Sequence of chain 4.A:
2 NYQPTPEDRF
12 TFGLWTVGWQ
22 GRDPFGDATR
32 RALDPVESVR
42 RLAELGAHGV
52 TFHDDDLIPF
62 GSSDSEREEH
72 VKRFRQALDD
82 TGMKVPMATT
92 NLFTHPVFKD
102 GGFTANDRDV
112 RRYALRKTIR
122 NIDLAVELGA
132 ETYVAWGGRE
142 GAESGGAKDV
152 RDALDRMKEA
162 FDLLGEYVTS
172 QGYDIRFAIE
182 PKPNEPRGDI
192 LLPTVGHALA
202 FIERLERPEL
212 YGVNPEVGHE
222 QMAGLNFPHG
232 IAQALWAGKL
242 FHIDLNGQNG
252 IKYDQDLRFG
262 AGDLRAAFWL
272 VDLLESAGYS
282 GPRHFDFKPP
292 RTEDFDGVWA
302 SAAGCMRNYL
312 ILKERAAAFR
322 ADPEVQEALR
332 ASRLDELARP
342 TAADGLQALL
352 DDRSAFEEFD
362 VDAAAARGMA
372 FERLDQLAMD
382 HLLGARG

The small molecule below binds the protein below.
Small molecule (SMILES): OC[C@H]1O[C@H](O)[C@H](O)[C@@H](O)[C@@H]1O

Sequence of chain 3.A:
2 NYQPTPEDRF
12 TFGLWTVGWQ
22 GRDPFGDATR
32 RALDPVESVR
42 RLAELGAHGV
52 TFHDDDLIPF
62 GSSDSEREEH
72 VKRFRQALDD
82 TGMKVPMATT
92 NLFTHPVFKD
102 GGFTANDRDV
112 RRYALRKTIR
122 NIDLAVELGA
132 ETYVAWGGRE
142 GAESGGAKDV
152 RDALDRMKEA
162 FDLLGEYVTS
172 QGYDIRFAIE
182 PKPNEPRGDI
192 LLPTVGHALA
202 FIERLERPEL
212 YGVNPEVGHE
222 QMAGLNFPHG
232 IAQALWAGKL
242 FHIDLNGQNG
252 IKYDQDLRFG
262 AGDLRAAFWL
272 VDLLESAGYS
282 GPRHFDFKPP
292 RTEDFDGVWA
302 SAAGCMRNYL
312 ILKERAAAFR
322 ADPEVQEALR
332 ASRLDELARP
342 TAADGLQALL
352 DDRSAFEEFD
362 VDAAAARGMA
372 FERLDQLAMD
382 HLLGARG

Binding-site contacts:
Ligand atom O3 contacts residue ASP287 of chain 4.A at 3.1 Å (salt-bridge).
Ligand atom O3 contacts residue GLU217 of chain 4.A at 3.2 Å (salt-bridge).
Ligand atom C6 contacts residue HIS54 of chain 4.A at 3.4 Å.
Ligand atom O1 contacts residue HIS54 of chain 4.A at 3.2 Å.
Ligand atom O6 contacts residue VAL135 of chain 4.A at 3.4 Å.
Ligand atom O6 contacts residue GLU181 of chain 4.A at 3.2 Å (salt-bridge).
Ligand atom O5 contacts residue HIS54 of chain 4.A at 2.8 Å (h-bond).
Ligand atom O3 contacts residue GLU181 of chain 4.A at 2.9 Å (salt-bridge).
Ligand atom O2 contacts residue PHE26 of chain 3.A at 3.5 Å.
Ligand atom C6 contacts residue TRP16 of chain 4.A at 4.1 Å (hydrophobic).
Ligand atom O4 contacts residue GLU181 of chain 4.A at 2.5 Å (salt-bridge).
Ligand atom C2 contacts residue TRP137 of chain 4.A at 3.5 Å (hydrophobic).
Ligand atom O3 contacts residue HIS220 of chain 4.A at 3.3 Å.
Ligand atom C1 contacts residue HIS54 of chain 4.A at 3.4 Å.
Ligand atom C1 contacts residue PHE94 of chain 4.A at 3.8 Å (hydrophobic).
Ligand atom C4 contacts residue ASP287 of chain 4.A at 3.5 Å.
Ligand atom C4 contacts residue GLU181 of chain 4.A at 3.1 Å.
Ligand atom C4 contacts residue ASP245 of chain 4.A at 4.1 Å.
Ligand atom C6 contacts residue THR90 of chain 4.A at 3.6 Å.
Ligand atom C4 contacts residue MG1 of chain 4.B at 2.9 Å.
Ligand atom C1 contacts residue TRP137 of chain 4.A at 3.6 Å (hydrophobic).
Ligand atom C3 contacts residue GLU217 of chain 4.A at 4.1 Å.
Ligand atom O5 contacts residue PHE94 of chain 4.A at 4.0 Å.
Ligand atom O2 contacts residue TRP137 of chain 4.A at 3.8 Å.
Ligand atom O6 contacts residue TRP137 of chain 4.A at 3.5 Å.
Ligand atom C3 contacts residue MG1 of chain 4.B at 2.8 Å.
Ligand atom O1 contacts residue PHE94 of chain 4.A at 4.1 Å.
Ligand atom O4 contacts residue MG1 of chain 4.B at 2.2 Å.
Ligand atom C6 contacts residue GLU181 of chain 4.A at 4.0 Å.
Ligand atom O5 contacts residue TRP137 of chain 4.A at 3.8 Å.
Ligand atom O6 contacts residue THR90 of chain 4.A at 3.6 Å (h-bond).
Ligand atom C5 contacts residue HIS54 of chain 4.A at 3.4 Å.
Ligand atom O4 contacts residue ASP245 of chain 4.A at 2.9 Å (salt-bridge).
Ligand atom C5 contacts residue TRP16 of chain 4.A at 3.9 Å (hydrophobic).
Ligand atom C3 contacts residue ASP287 of chain 4.A at 2.9 Å.
Ligand atom C5 contacts residue GLU181 of chain 4.A at 4.1 Å.
Ligand atom O1 contacts residue TRP16 of chain 4.A at 3.6 Å (h-bond).
Ligand atom C3 contacts residue GLU181 of chain 4.A at 3.7 Å.
Ligand atom O4 contacts residue ASP287 of chain 4.A at 3.0 Å (salt-bridge).
Ligand atom O3 contacts residue MG1 of chain 4.B at 2.4 Å.